Binding-site contacts:
Ligand atom C8' contacts residue TYR533 of chain 1.G at 3.3 Å (hydrophobic).
Ligand atom O4' contacts residue LEU345 of chain 1.G at 2.9 Å (h-bond).
Ligand atom N3 contacts residue ALA588 of chain 1.G at 2.8 Å (h-bond).
Ligand atom O3' contacts residue PRO348 of chain 1.G at 3.4 Å.
Ligand atom C5 contacts residue HIS593 of chain 1.G at 3.5 Å.
Ligand atom N3 contacts residue HIS593 of chain 1.G at 3.2 Å.
Ligand atom O4 contacts residue VAL587 of chain 1.G at 3.3 Å.
Ligand atom O1' contacts residue THR613 of chain 1.G at 3.0 Å (h-bond).
Ligand atom O2 contacts residue ALA588 of chain 1.G at 3.5 Å (h-bond).
Ligand atom O4 contacts residue ARG596 of chain 1.G at 3.0 Å (salt-bridge).
Ligand atom C4 contacts residue HIS593 of chain 1.G at 3.3 Å.
Ligand atom C2 contacts residue HIS593 of chain 1.G at 3.5 Å.
Ligand atom O1B contacts residue LYS534 of chain 1.G at 2.5 Å (salt-bridge).
Ligand atom C3' contacts residue HIS612 of chain 1.G at 3.3 Å.
Ligand atom O4 contacts residue LEU558 of chain 1.G at 3.5 Å.
Ligand atom O2' contacts residue HIS593 of chain 1.G at 3.3 Å.
Ligand atom PB contacts residue THR613 of chain 1.G at 3.5 Å.
Ligand atom O2B contacts residue HIS612 of chain 1.G at 2.9 Å (h-bond).
Ligand atom O2A contacts residue GLN531 of chain 1.G at 2.8 Å (h-bond).
Ligand atom C3B contacts residue LYS590 of chain 1.G at 3.5 Å.
Ligand atom C8' contacts residue CYS609 of chain 1.G at 3.5 Å (hydrophobic).
Ligand atom N1 contacts residue HIS593 of chain 1.G at 3.5 Å.
Ligand atom C2 contacts residue ALA588 of chain 1.G at 3.5 Å (hydrophobic).
Ligand atom O2B contacts residue THR613 of chain 1.G at 2.5 Å (h-bond).
Ligand atom O2B contacts residue THR614 of chain 1.G at 2.9 Å (h-bond).
Ligand atom N2' contacts residue HIS612 of chain 1.G at 3.1 Å (h-bond).
Ligand atom O5' contacts residue THR613 of chain 1.G at 3.2 Å (h-bond).
Ligand atom O2 contacts residue LYS590 of chain 1.G at 3.5 Å.
Ligand atom O2' contacts residue ASP617 of chain 1.G at 2.5 Å (salt-bridge).
Ligand atom C2B contacts residue ASP617 of chain 1.G at 3.4 Å.
Ligand atom O3' contacts residue HIS612 of chain 1.G at 3.2 Å (h-bond).
Ligand atom O4 contacts residue ALA588 of chain 1.G at 2.9 Å (h-bond).
Ligand atom C6' contacts residue THR613 of chain 1.G at 3.5 Å.
Ligand atom C5' contacts residue THR613 of chain 1.G at 3.1 Å.
Ligand atom O3B contacts residue LYS590 of chain 1.G at 2.5 Å (salt-bridge).
Ligand atom O6' contacts residue THR252 of chain 1.G at 2.8 Å (h-bond).
Ligand atom O2' contacts residue LYS590 of chain 1.G at 2.8 Å (salt-bridge).
Ligand atom C4 contacts residue VAL587 of chain 1.G at 3.4 Å (hydrophobic).
Ligand atom O7' contacts residue HIS190 of chain 1.G at 3.0 Å.
Ligand atom O1' contacts residue HIS612 of chain 1.G at 3.4 Å.

A protein and the small-molecule ligand that binds it are described below.
Small molecule (SMILES): CC(=O)N[C@H]1[C@@H](O[P](=O)(O)O[P](=O)(O)OC[C@H]2O[C@@H](n3ccc(=O)[nH]c3=O)[C@H](O)[C@@H]2O)O[C@H](CO)[C@@H](O)[C@@H]1O

Sequence of chain 1.G:
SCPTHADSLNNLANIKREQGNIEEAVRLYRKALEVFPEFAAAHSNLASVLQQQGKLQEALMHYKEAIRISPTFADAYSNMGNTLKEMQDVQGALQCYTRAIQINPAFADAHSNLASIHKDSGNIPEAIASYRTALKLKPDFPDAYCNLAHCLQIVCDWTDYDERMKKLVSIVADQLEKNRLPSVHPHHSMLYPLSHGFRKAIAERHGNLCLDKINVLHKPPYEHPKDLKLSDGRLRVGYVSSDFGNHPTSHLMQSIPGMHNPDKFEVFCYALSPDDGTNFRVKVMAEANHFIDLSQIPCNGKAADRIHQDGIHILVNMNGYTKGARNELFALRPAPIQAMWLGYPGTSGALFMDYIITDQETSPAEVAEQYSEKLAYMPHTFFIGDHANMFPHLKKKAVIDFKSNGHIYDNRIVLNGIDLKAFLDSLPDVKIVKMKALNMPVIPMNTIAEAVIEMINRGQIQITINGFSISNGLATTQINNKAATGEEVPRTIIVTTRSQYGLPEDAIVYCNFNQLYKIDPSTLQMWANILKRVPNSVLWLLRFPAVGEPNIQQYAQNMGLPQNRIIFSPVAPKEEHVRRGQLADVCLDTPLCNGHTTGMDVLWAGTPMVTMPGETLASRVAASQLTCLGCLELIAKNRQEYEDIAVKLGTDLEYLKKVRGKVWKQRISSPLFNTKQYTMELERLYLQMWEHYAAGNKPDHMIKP